This protein binds this small molecule.
Small molecule (SMILES): CC(=O)N[C@@H]1[C@@H](O)[C@H](O)[C@@H](CO)O[C@H]1O

Binding-site contacts:
Ligand atom N2 contacts residue ASN21 of chain 3.A at 3.2 Å (h-bond).
Ligand atom O4 contacts residue NAG1 of chain 3.D at 4.0 Å.
Ligand atom C7 contacts residue ASN21 of chain 3.A at 3.2 Å.
Ligand atom O7 contacts residue ASN21 of chain 3.A at 3.7 Å.
Ligand atom N2 contacts residue NAG1 of chain 3.D at 4.5 Å.
Ligand atom C2 contacts residue ASN21 of chain 3.A at 3.5 Å.
Ligand atom C1 contacts residue NAG1 of chain 3.D at 4.4 Å.
Ligand atom O5 contacts residue ASN21 of chain 3.A at 4.2 Å.
Ligand atom C8 contacts residue ASN21 of chain 3.A at 3.6 Å.
Ligand atom O7 contacts residue ASN37 of chain 3.A at 3.6 Å.
Ligand atom O3 contacts residue NAG1 of chain 3.D at 3.6 Å.
Ligand atom C1 contacts residue ASN21 of chain 3.A at 3.3 Å.
Ligand atom C7 contacts residue ASN37 of chain 3.A at 4.2 Å.
Ligand atom C3 contacts residue NAG1 of chain 3.D at 3.9 Å.
Ligand atom N2 contacts residue ASN37 of chain 3.A at 4.3 Å.

Sequence of chain 3.A:
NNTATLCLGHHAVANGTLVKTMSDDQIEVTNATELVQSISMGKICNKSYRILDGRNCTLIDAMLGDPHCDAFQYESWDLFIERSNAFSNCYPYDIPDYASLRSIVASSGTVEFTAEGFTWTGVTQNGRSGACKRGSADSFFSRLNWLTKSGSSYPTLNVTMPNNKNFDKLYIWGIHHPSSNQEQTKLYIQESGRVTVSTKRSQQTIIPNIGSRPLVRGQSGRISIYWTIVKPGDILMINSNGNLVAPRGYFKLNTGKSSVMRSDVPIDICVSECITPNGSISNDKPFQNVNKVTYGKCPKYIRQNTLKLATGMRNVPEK